The protein below binds the small molecule below.
Small molecule (SMILES): OC[C@H]1O[C@@H](O[C@H]2[C@H](O[C@H]3[C@H](O[C@@H]4[C@@H](O)[C@H](O)[C@@H](CO)O[C@@H]4O)O[C@H](CO)[C@@H](O)[C@@H]3O)O[C@H](CO)[C@@H](O)[C@@H]2O)[C@H](O)[C@@H](O)[C@@H]1O

Binding-site contacts:
Ligand atom O2 contacts residue TRP243 of chain 1.B at 3.8 Å.
Ligand atom O4 contacts residue GLY69 of chain 1.B at 3.3 Å.
Ligand atom O4 contacts residue ASN170 of chain 1.B at 3.7 Å.
Ligand atom O4 contacts residue THR70 of chain 1.B at 3.4 Å (h-bond).
Ligand atom O4 contacts residue TYR120 of chain 1.B at 3.7 Å.
Ligand atom C4 contacts residue GLN172 of chain 1.B at 3.4 Å.
Ligand atom C4 contacts residue GLU20 of chain 1.B at 3.5 Å.
Ligand atom C6 contacts residue TRP243 of chain 1.B at 3.6 Å (hydrophobic).
Ligand atom C3 contacts residue GLY276 of chain 1.B at 3.3 Å.
Ligand atom C3 contacts residue TYR120 of chain 1.B at 3.7 Å (hydrophobic).
Ligand atom O3 contacts residue GLY275 of chain 1.B at 3.5 Å.
Ligand atom O4 contacts residue TRP243 of chain 1.B at 3.5 Å.
Ligand atom O2 contacts residue TRP46 of chain 1.B at 3.7 Å.
Ligand atom O1 contacts residue TRP243 of chain 1.B at 2.9 Å (h-bond).
Ligand atom O3 contacts residue TYR120 of chain 1.B at 2.7 Å (h-bond).
Ligand atom O5 contacts residue TRP46 of chain 1.B at 3.3 Å.
Ligand atom C6 contacts residue GLU171 of chain 1.B at 3.6 Å.
Ligand atom O3 contacts residue GLY276 of chain 1.B at 3.3 Å (h-bond).
Ligand atom C4 contacts residue TYR120 of chain 1.B at 3.6 Å (hydrophobic).
Ligand atom O4 contacts residue GLN172 of chain 1.B at 2.6 Å (h-bond).
Ligand atom O6 contacts residue ASP168 of chain 1.B at 2.9 Å (salt-bridge).
Ligand atom O6 contacts residue TRP46 of chain 1.B at 3.3 Å (h-bond).
Ligand atom C6 contacts residue TRP72 of chain 1.B at 3.4 Å (hydrophobic).
Ligand atom C4 contacts residue THR71 of chain 1.B at 3.5 Å.
Ligand atom O2 contacts residue GLU122 of chain 1.B at 2.6 Å (salt-bridge).
Ligand atom C5 contacts residue TRP46 of chain 1.B at 3.6 Å (hydrophobic).
Ligand atom O2 contacts residue GLY276 of chain 1.B at 3.0 Å (h-bond).
Ligand atom O4 contacts residue GLU20 of chain 1.B at 2.7 Å (salt-bridge).
Ligand atom C6 contacts residue GLU20 of chain 1.B at 3.5 Å.
Ligand atom C2 contacts residue GLU122 of chain 1.B at 3.3 Å.
Ligand atom C6 contacts residue ASN170 of chain 1.B at 3.7 Å.
Ligand atom C2 contacts residue TRP46 of chain 1.B at 3.6 Å (hydrophobic).
Ligand atom C5 contacts residue TRP243 of chain 1.B at 3.5 Å (hydrophobic).
Ligand atom C4 contacts residue GLU171 of chain 1.B at 3.5 Å.
Ligand atom O3 contacts residue THR70 of chain 1.B at 2.8 Å (h-bond).
Ligand atom O6 contacts residue GLN172 of chain 1.B at 3.5 Å (h-bond).
Ligand atom O3 contacts residue TRP46 of chain 1.B at 3.6 Å.
Ligand atom C6 contacts residue ASP168 of chain 1.B at 3.5 Å.
Ligand atom O6 contacts residue GLU20 of chain 1.B at 2.6 Å (salt-bridge).
Ligand atom O4 contacts residue THR71 of chain 1.B at 2.6 Å (h-bond).

Sequence of chain 1.B:
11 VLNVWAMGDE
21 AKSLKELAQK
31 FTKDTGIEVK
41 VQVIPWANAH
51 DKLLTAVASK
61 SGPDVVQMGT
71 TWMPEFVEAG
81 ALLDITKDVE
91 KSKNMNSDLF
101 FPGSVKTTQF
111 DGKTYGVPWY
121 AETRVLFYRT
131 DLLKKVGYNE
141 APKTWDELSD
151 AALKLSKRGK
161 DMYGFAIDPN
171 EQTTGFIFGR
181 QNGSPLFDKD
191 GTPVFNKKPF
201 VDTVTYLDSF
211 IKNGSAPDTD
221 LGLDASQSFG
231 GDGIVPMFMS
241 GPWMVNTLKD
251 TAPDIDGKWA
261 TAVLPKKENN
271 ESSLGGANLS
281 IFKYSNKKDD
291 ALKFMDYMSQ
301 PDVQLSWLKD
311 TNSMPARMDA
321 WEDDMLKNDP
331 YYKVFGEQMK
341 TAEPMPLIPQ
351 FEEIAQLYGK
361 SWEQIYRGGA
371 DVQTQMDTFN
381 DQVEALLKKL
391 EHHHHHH